A protein and the small-molecule ligand that binds it are described below.
Small molecule (SMILES): Nc1nc2c(ncn2[C@@H]2O[C@H](CO[P](=O)(O)C[P](=O)(O)OP(=O)(O)O)[C@@H](O)[C@H]2O)c(=O)[nH]1

Sequence of chain 1.D:
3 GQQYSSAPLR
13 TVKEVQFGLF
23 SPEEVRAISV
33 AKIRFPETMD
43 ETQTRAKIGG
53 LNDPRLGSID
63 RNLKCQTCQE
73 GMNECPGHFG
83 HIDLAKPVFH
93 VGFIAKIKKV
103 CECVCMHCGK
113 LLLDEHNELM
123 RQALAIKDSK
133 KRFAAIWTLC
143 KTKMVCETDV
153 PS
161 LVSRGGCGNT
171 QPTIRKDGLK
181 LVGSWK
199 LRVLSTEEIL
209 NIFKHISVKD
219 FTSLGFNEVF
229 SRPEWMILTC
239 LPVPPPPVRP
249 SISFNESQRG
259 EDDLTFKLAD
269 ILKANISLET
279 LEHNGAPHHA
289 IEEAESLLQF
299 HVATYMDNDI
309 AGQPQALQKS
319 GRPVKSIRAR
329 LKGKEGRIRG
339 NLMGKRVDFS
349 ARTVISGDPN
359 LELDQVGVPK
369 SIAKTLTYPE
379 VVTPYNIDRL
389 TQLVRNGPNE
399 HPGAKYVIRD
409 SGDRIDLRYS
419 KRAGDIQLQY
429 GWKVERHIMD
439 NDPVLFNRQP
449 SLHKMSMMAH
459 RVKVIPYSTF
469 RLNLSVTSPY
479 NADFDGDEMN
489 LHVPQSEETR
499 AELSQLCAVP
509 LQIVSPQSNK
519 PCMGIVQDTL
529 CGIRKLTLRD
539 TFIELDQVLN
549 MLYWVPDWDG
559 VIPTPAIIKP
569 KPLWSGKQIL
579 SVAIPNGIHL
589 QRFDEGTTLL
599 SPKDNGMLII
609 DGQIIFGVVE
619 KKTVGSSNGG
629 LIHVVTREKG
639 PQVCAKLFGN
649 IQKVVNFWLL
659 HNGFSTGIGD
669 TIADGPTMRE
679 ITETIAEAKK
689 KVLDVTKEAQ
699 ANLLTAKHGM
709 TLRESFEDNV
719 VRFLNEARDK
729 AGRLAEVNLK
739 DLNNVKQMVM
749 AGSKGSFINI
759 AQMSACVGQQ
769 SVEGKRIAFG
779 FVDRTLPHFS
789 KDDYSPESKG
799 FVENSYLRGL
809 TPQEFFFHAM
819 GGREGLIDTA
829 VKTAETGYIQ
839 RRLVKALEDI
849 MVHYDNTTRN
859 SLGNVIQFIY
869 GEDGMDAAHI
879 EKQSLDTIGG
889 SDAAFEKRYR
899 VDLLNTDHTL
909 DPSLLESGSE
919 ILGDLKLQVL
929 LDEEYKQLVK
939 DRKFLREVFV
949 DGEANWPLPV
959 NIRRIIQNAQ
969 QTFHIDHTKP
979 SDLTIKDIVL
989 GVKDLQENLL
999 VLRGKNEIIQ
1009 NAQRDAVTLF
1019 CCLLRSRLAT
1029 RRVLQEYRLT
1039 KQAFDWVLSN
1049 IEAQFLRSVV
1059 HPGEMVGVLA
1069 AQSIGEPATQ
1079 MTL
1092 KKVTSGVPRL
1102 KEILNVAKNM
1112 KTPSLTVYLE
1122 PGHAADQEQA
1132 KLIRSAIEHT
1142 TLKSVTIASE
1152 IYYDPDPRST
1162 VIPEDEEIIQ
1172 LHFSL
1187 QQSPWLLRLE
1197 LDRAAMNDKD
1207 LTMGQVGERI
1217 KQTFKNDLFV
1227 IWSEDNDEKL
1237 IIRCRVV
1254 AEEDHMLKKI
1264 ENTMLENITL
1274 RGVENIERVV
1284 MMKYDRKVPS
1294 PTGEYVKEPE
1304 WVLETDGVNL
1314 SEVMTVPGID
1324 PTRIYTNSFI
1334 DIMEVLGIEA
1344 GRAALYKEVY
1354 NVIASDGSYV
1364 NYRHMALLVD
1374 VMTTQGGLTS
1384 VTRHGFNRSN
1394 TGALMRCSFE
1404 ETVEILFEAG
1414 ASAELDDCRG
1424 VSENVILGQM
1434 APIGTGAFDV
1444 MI

Sequence of chain 1.E:
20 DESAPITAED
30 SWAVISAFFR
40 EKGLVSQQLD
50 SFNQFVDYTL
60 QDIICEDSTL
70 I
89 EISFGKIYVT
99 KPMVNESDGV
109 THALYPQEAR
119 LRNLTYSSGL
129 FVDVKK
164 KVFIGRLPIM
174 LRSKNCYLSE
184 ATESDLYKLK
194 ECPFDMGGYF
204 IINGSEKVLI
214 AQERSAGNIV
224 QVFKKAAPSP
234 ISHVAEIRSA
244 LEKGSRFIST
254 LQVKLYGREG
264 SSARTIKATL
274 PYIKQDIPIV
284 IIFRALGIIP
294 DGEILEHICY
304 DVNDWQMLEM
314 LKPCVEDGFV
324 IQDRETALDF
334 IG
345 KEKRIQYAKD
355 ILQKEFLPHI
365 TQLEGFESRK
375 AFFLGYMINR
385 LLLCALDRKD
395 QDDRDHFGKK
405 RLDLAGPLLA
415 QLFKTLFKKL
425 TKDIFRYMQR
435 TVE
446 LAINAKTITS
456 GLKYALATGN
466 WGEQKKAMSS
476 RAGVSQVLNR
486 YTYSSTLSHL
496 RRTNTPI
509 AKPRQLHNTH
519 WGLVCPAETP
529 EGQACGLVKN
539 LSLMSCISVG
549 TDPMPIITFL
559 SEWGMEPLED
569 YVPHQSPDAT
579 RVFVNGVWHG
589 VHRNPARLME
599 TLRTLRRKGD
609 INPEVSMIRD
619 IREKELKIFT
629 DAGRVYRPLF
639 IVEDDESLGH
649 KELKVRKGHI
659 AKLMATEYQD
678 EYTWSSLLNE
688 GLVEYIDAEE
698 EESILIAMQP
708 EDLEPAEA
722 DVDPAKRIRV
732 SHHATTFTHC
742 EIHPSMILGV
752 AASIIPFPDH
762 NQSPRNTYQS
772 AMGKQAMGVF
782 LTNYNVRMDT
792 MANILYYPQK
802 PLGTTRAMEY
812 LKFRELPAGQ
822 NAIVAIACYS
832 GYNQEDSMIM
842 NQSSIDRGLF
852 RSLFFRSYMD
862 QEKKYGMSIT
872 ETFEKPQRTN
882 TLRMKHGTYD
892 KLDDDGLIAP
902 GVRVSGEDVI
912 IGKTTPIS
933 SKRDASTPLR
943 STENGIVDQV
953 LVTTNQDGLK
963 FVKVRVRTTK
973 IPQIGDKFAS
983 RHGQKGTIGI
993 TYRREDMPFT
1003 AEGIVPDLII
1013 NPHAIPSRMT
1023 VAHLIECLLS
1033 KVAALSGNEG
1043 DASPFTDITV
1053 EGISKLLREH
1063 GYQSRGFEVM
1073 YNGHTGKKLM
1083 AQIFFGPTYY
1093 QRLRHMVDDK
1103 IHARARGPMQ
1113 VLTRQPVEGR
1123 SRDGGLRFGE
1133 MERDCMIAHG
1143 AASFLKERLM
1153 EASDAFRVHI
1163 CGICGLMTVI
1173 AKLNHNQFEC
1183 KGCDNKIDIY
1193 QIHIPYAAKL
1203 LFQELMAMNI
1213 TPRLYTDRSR

Binding-site contacts:
Ligand atom C2 contacts residue G9 of chain 1.A at 3.7 Å.
Ligand atom O6 contacts residue G9 of chain 1.A at 3.5 Å (h-bond).
Ligand atom O1A contacts residue G9 of chain 1.A at 3.3 Å.
Ligand atom C4 contacts residue G9 of chain 1.A at 3.9 Å.
Ligand atom PA contacts residue MG1 of chain 1.R at 4.1 Å.
Ligand atom O3G contacts residue ARG1020 of chain 1.E at 2.5 Å (salt-bridge).
Ligand atom N7 contacts residue G9 of chain 1.A at 3.8 Å.
Ligand atom N1 contacts residue G9 of chain 1.A at 3.5 Å (h-bond).
Ligand atom N9 contacts residue G9 of chain 1.A at 4.1 Å.
Ligand atom C5 contacts residue G9 of chain 1.A at 3.7 Å.
Ligand atom N2 contacts residue G9 of chain 1.A at 4.2 Å.
Ligand atom N3 contacts residue G9 of chain 1.A at 3.7 Å.
Ligand atom PA contacts residue MG1 of chain 1.Q at 3.7 Å.
Ligand atom O2' contacts residue PRO448 of chain 1.D at 3.3 Å.
Ligand atom O3B contacts residue MG1 of chain 1.R at 3.6 Å.
Ligand atom O1G contacts residue ARG1020 of chain 1.E at 4.1 Å.
Ligand atom O2A contacts residue MG1 of chain 1.R at 3.4 Å.
Ligand atom O3G contacts residue MG1 of chain 1.R at 3.0 Å.
Ligand atom C3A contacts residue MG1 of chain 1.R at 4.0 Å.
Ligand atom O1G contacts residue MG1 of chain 1.R at 3.8 Å.
Ligand atom N2 contacts residue PRO448 of chain 1.D at 3.7 Å.
Ligand atom C1' contacts residue G9 of chain 1.A at 3.9 Å.
Ligand atom O1A contacts residue MG1 of chain 1.Q at 3.4 Å.
Ligand atom O2A contacts residue MG1 of chain 1.Q at 2.8 Å.
Ligand atom PG contacts residue ARG1020 of chain 1.E at 3.7 Å.
Ligand atom O2A contacts residue G9 of chain 1.A at 4.0 Å.
Ligand atom PG contacts residue MG1 of chain 1.R at 3.7 Å.
Ligand atom C8 contacts residue G9 of chain 1.A at 4.1 Å.
Ligand atom C2' contacts residue ARG446 of chain 1.D at 4.0 Å.
Ligand atom C1' contacts residue ARG446 of chain 1.D at 3.9 Å.
Ligand atom O4' contacts residue G9 of chain 1.A at 3.8 Å.
Ligand atom C6 contacts residue G9 of chain 1.A at 3.3 Å.
Ligand atom O3G contacts residue ARG766 of chain 1.E at 3.6 Å.
Ligand atom O3' contacts residue ASN479 of chain 1.D at 2.9 Å (h-bond).
Ligand atom O1G contacts residue ASP481 of chain 1.D at 3.8 Å.
Ligand atom O2A contacts residue ASP481 of chain 1.D at 3.8 Å.
Ligand atom O2' contacts residue ARG446 of chain 1.D at 2.9 Å (salt-bridge).
Ligand atom O1B contacts residue ARG766 of chain 1.E at 3.6 Å (salt-bridge).
Ligand atom O2G contacts residue ARG1020 of chain 1.E at 4.0 Å.
Ligand atom N3 contacts residue PRO448 of chain 1.D at 4.1 Å.